Sequence of chain 1.G:
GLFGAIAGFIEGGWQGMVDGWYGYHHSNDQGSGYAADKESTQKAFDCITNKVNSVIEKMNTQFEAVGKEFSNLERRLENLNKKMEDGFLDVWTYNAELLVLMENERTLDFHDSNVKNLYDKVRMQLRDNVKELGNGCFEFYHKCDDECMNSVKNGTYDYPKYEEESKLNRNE

Binding-site contacts:
Ligand atom O6 contacts residue ASN150 of chain 1.G at 3.5 Å.
Ligand atom N2 contacts residue THR156 of chain 1.G at 3.7 Å.
Ligand atom C2 contacts residue ASN154 of chain 1.G at 2.4 Å.
Ligand atom O5 contacts residue SER151 of chain 1.G at 4.3 Å.
Ligand atom O5 contacts residue ASN150 of chain 1.G at 3.8 Å.
Ligand atom C2 contacts residue THR156 of chain 1.G at 4.5 Å.
Ligand atom C7 contacts residue THR156 of chain 1.G at 4.5 Å.
Ligand atom O6 contacts residue GLU147 of chain 1.G at 2.7 Å (salt-bridge).
Ligand atom C5 contacts residue SER151 of chain 1.G at 4.5 Å.
Ligand atom C4 contacts residue ASN154 of chain 1.G at 4.2 Å.
Ligand atom C5 contacts residue ASN154 of chain 1.G at 3.7 Å.
Ligand atom O7 contacts residue ASN154 of chain 1.G at 3.8 Å.
Ligand atom C1 contacts residue ASN154 of chain 1.G at 1.4 Å.
Ligand atom C6 contacts residue SER151 of chain 1.G at 4.4 Å.
Ligand atom C1 contacts residue ASN150 of chain 1.G at 4.1 Å.
Ligand atom O6 contacts residue SER151 of chain 1.G at 3.7 Å.
Ligand atom C1 contacts residue THR156 of chain 1.G at 4.2 Å.
Ligand atom C6 contacts residue GLU147 of chain 1.G at 4.1 Å.
Ligand atom C7 contacts residue ASN154 of chain 1.G at 3.5 Å.
Ligand atom C8 contacts residue THR156 of chain 1.G at 4.3 Å.
Ligand atom N2 contacts residue ASN154 of chain 1.G at 2.9 Å (h-bond).
Ligand atom C3 contacts residue ASN154 of chain 1.G at 3.8 Å.
Ligand atom O5 contacts residue ASN154 of chain 1.G at 2.4 Å (h-bond).
Ligand atom C6 contacts residue ASN150 of chain 1.G at 3.7 Å.

This protein binds this small molecule.
Small molecule (SMILES): CC(=O)N[C@@H]1[C@@H](O)[C@H](O)[C@@H](CO)O[C@H]1O